A small-molecule ligand and the protein it binds are described below.
Small molecule (SMILES): CC(=O)N[C@H]1[C@@H](O[P](=O)(O)O[P](=O)(O)OC[C@H]2O[C@@H](n3ccc(=O)[nH]c3=O)[C@H](O)[C@@H]2O)O[C@H](CO)[C@@H](O)[C@@H]1O[C@H](C)C(=O)O

Binding-site contacts:
Ligand atom O1E contacts residue LYS22 of chain 1.F at 2.6 Å (salt-bridge).
Ligand atom O1A contacts residue GLY164 of chain 1.F at 3.6 Å (h-bond).
Ligand atom O3D contacts residue VAL327 of chain 1.F at 2.8 Å (h-bond).
Ligand atom N3U contacts residue PRO121 of chain 1.F at 3.3 Å (h-bond).
Ligand atom O7 contacts residue ASN23 of chain 1.F at 3.0 Å.
Ligand atom O1B contacts residue GLY164 of chain 1.F at 2.8 Å (h-bond).
Ligand atom C5U contacts residue SER162 of chain 1.F at 3.6 Å.
Ligand atom O4 contacts residue ASP305 of chain 1.F at 3.1 Å (salt-bridge).
Ligand atom O3D contacts residue PHE328 of chain 1.F at 3.6 Å.
Ligand atom C3D contacts residue PHE328 of chain 1.F at 3.5 Å (hydrophobic).
Ligand atom O1E contacts residue ASN23 of chain 1.F at 3.0 Å (h-bond).
Ligand atom C7 contacts residue ASN23 of chain 1.F at 3.4 Å.
Ligand atom O2E contacts residue LYS22 of chain 1.F at 3.3 Å (salt-bridge).
Ligand atom C1E contacts residue LYS22 of chain 1.F at 3.4 Å.
Ligand atom O2A contacts residue VAL163 of chain 1.F at 3.0 Å (h-bond).
Ligand atom O4U contacts residue PRO121 of chain 1.F at 3.4 Å (h-bond).
Ligand atom O4U contacts residue ASP123 of chain 1.F at 3.4 Å (salt-bridge).
Ligand atom O2U contacts residue LYS160 of chain 1.F at 3.5 Å.
Ligand atom N3U contacts residue ASP123 of chain 1.F at 2.8 Å (salt-bridge).
Ligand atom O1A contacts residue VAL163 of chain 1.F at 3.6 Å (h-bond).
Ligand atom O4 contacts residue THR304 of chain 1.F at 3.7 Å.
Ligand atom O1A contacts residue SER162 of chain 1.F at 2.8 Å (h-bond).
Ligand atom O2D contacts residue ALA119 of chain 1.F at 2.6 Å (h-bond).
Ligand atom O4U contacts residue VAL122 of chain 1.F at 3.3 Å.
Ligand atom C8 contacts residue ASN23 of chain 1.F at 3.5 Å.
Ligand atom C4U contacts residue PRO121 of chain 1.F at 3.0 Å (hydrophobic).
Ligand atom C4U contacts residue ASP123 of chain 1.F at 3.6 Å.
Ligand atom O2U contacts residue PRO121 of chain 1.F at 3.6 Å.
Ligand atom O4U contacts residue LEU124 of chain 1.F at 2.9 Å (h-bond).
Ligand atom C2U contacts residue PRO121 of chain 1.F at 3.7 Å (hydrophobic).
Ligand atom O2D contacts residue ARG120 of chain 1.F at 3.6 Å.
Ligand atom O2B contacts residue ARG120 of chain 1.F at 3.2 Å (salt-bridge).
Ligand atom O4 contacts residue PHE328 of chain 1.F at 3.4 Å.
Ligand atom O4U contacts residue HIS125 of chain 1.F at 3.7 Å.
Ligand atom O3 contacts residue ASN23 of chain 1.F at 3.5 Å (h-bond).
Ligand atom C4 contacts residue ASP305 of chain 1.F at 3.6 Å.
Ligand atom O3 contacts residue ASP305 of chain 1.F at 3.5 Å (salt-bridge).
Ligand atom C5U contacts residue PRO121 of chain 1.F at 3.2 Å (hydrophobic).
Ligand atom C6U contacts residue PRO121 of chain 1.F at 3.6 Å (hydrophobic).
Ligand atom O7 contacts residue TRP95 of chain 1.F at 3.7 Å.

Sequence of chain 1.F:
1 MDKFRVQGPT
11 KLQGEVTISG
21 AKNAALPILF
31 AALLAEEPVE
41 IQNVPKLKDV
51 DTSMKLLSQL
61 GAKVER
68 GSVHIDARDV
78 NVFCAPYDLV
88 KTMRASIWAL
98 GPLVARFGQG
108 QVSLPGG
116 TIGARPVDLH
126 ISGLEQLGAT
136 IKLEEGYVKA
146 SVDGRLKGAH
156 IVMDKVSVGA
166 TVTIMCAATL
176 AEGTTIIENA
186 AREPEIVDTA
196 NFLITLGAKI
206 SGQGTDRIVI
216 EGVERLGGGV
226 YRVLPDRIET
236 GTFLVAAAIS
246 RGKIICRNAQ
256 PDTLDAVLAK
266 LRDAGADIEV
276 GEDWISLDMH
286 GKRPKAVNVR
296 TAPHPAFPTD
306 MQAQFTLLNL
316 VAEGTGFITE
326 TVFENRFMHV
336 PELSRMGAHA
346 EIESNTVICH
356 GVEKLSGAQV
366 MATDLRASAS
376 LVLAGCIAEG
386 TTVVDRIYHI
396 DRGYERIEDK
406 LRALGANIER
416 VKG